This small molecule binds to this protein.
Small molecule (SMILES): CSCC[C@H](NC(=O)CNC(=O)[C@H](CCCCN)NC(=O)[C@@H](N)CCC(N)=O)C(=O)N[C@@H](Cc1ccc(O)cc1)C(=O)O

Sequence of chain 2.A:
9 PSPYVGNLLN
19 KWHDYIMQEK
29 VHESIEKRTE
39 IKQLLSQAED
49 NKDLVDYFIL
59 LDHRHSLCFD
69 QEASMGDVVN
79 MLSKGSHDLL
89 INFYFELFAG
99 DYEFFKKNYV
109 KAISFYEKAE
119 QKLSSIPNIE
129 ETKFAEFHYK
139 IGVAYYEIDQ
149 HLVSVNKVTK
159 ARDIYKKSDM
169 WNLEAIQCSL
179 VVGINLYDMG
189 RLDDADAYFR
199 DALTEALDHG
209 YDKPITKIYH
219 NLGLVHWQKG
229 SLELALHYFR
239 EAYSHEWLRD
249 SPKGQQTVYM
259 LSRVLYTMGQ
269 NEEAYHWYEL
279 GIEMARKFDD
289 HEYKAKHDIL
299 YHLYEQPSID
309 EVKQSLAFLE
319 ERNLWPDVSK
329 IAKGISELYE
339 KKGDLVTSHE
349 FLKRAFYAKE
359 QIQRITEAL

Binding-site contacts:
Ligand atom O contacts residue ILE182 of chain 2.A at 3.7 Å.
Ligand atom NE2 contacts residue GLN254 of chain 2.A at 3.5 Å.
Ligand atom O contacts residue ASN219 of chain 2.A at 3.0 Å (h-bond).
Ligand atom CA contacts residue LEU222 of chain 2.A at 3.5 Å (hydrophobic).
Ligand atom CG contacts residue LEU222 of chain 2.A at 3.8 Å (hydrophobic).
Ligand atom O contacts residue LYS251 of chain 2.A at 3.3 Å (salt-bridge).
Ligand atom C contacts residue ASN219 of chain 2.A at 3.7 Å.
Ligand atom N contacts residue ASP325 of chain 2.A at 3.5 Å (salt-bridge).
Ligand atom C contacts residue TYR185 of chain 2.A at 3.8 Å (hydrophobic).
Ligand atom NE2 contacts residue TYR291 of chain 2.A at 2.9 Å (h-bond).
Ligand atom NZ contacts residue ASP186 of chain 2.A at 3.6 Å.
Ligand atom CB contacts residue TYR144 of chain 2.A at 3.8 Å (hydrophobic).
Ligand atom N contacts residue ASN219 of chain 2.A at 3.0 Å (h-bond).
Ligand atom NZ contacts residue TYR144 of chain 2.A at 3.4 Å (h-bond).
Ligand atom CE contacts residue ASP147 of chain 2.A at 3.5 Å.
Ligand atom CE2 contacts residue TYR144 of chain 2.A at 3.7 Å (hydrophobic).
Ligand atom OE1 contacts residue LYS294 of chain 2.A at 3.0 Å (salt-bridge).
Ligand atom OXT contacts residue LYS215 of chain 2.A at 3.0 Å (salt-bridge).
Ligand atom CA contacts residue ASP325 of chain 2.A at 3.5 Å.
Ligand atom O contacts residue TYR185 of chain 2.A at 2.7 Å (h-bond).
Ligand atom CA contacts residue ASN219 of chain 2.A at 3.4 Å.
Ligand atom CE contacts residue LYS251 of chain 2.A at 3.4 Å.
Ligand atom CG contacts residue HIS218 of chain 2.A at 3.8 Å.
Ligand atom OH contacts residue GLU145 of chain 2.A at 2.5 Å (salt-bridge).
Ligand atom SD contacts residue LYS215 of chain 2.A at 3.5 Å.
Ligand atom CD2 contacts residue ILE182 of chain 2.A at 3.4 Å (hydrophobic).
Ligand atom CZ contacts residue GLU145 of chain 2.A at 3.3 Å.
Ligand atom OH contacts residue VAL141 of chain 2.A at 3.4 Å.
Ligand atom CG contacts residue ASP325 of chain 2.A at 3.6 Å.
Ligand atom CB contacts residue GLN254 of chain 2.A at 3.2 Å.
Ligand atom C contacts residue LYS215 of chain 2.A at 3.2 Å.
Ligand atom OXT contacts residue GLN175 of chain 2.A at 2.9 Å (h-bond).
Ligand atom NZ contacts residue ASP147 of chain 2.A at 3.3 Å (salt-bridge).
Ligand atom O contacts residue LEU222 of chain 2.A at 3.8 Å.
Ligand atom CE contacts residue ASP186 of chain 2.A at 3.1 Å.
Ligand atom CA contacts residue GLN254 of chain 2.A at 3.8 Å.
Ligand atom CE2 contacts residue GLU145 of chain 2.A at 3.2 Å.
Ligand atom OE1 contacts residue TYR257 of chain 2.A at 3.6 Å.
Ligand atom N contacts residue ASP325 of chain 2.A at 3.4 Å (salt-bridge).
Ligand atom O contacts residue LYS215 of chain 2.A at 3.1 Å (salt-bridge).